Binding-site contacts:
Ligand atom C4 contacts residue ASN186 of chain 1.A at 4.2 Å.
Ligand atom C7 contacts residue ASN186 of chain 1.A at 3.5 Å.
Ligand atom O7 contacts residue ARG138 of chain 1.B at 4.1 Å.
Ligand atom C5 contacts residue ASN186 of chain 1.A at 3.7 Å.
Ligand atom C8 contacts residue ASP185 of chain 1.A at 3.3 Å.
Ligand atom O5 contacts residue ASN186 of chain 1.A at 2.4 Å (h-bond).
Ligand atom C1 contacts residue ASN186 of chain 1.A at 1.4 Å.
Ligand atom O7 contacts residue ASN186 of chain 1.A at 3.7 Å.
Ligand atom C7 contacts residue ASP185 of chain 1.A at 4.0 Å.
Ligand atom N2 contacts residue ASN186 of chain 1.A at 2.9 Å (h-bond).
Ligand atom O7 contacts residue ASP185 of chain 1.A at 4.2 Å.
Ligand atom C2 contacts residue ASN186 of chain 1.A at 2.5 Å.
Ligand atom C3 contacts residue ASN186 of chain 1.A at 3.8 Å.

Sequence of chain 1.B:
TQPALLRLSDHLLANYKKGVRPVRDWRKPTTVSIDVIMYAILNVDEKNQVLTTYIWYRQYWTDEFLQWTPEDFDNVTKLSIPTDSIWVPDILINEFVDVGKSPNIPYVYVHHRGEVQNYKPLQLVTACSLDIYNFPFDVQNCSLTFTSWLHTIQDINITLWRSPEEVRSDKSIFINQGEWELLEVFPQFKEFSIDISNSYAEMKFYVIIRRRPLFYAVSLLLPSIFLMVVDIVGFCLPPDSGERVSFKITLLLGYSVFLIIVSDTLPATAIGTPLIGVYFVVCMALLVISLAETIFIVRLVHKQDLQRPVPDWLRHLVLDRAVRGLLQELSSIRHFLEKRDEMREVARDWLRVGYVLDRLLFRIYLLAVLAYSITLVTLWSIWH

Sequence of chain 1.A:
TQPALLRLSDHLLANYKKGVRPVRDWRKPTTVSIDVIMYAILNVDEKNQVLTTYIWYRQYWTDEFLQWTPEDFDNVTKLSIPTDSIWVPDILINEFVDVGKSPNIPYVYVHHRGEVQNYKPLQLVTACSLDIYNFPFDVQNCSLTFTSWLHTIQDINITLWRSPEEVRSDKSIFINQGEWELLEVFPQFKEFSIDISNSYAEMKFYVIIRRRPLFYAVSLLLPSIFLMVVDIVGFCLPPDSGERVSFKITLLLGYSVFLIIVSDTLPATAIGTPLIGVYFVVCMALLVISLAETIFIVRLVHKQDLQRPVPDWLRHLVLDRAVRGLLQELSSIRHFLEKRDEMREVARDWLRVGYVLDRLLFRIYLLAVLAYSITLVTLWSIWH

The protein below binds the small molecule below.
Small molecule (SMILES): CC(=O)N[C@@H]1[C@@H](O)[C@H](O)[C@@H](CO)O[C@H]1O